Binding-site contacts:
Ligand atom N10 contacts residue PHE287 of chain 1.A at 3.4 Å.
Ligand atom C16 contacts residue LEU234 of chain 1.A at 3.9 Å (hydrophobic).
Ligand atom C27 contacts residue GLN284 of chain 1.A at 3.7 Å.
Ligand atom C26 contacts residue LEU234 of chain 1.A at 4.0 Å (hydrophobic).
Ligand atom C29 contacts residue LEU195 of chain 1.A at 4.0 Å (hydrophobic).
Ligand atom C9 contacts residue PHE287 of chain 1.A at 3.4 Å (hydrophobic).
Ligand atom C4 contacts residue PHE287 of chain 1.A at 3.7 Å (hydrophobic).
Ligand atom CL1 contacts residue PHE255 of chain 1.A at 3.6 Å.
Ligand atom N13 contacts residue LEU234 of chain 1.A at 3.6 Å.
Ligand atom O25 contacts residue THR193 of chain 1.A at 3.1 Å (h-bond).
Ligand atom C27 contacts residue GLN237 of chain 1.A at 3.5 Å.
Ligand atom C9 contacts residue ILE251 of chain 1.A at 3.2 Å (hydrophobic).
Ligand atom C1 contacts residue PHE287 of chain 1.A at 3.4 Å (hydrophobic).
Ligand atom C26 contacts residue LEU195 of chain 1.A at 3.7 Å (hydrophobic).
Ligand atom C6 contacts residue PHE287 of chain 1.A at 3.8 Å (hydrophobic).
Ligand atom C14 contacts residue LEU234 of chain 1.A at 4.0 Å (hydrophobic).
Ligand atom N23 contacts residue MET272 of chain 1.A at 3.9 Å.
Ligand atom C2 contacts residue PHE287 of chain 1.A at 3.5 Å (hydrophobic).
Ligand atom N13 contacts residue ILE251 of chain 1.A at 3.9 Å.
Ligand atom CL1 contacts residue HIS81 of chain 1.A at 3.9 Å.
Ligand atom N12 contacts residue PHE287 of chain 1.A at 4.0 Å.
Ligand atom O25 contacts residue LEU195 of chain 1.A at 3.7 Å.
Ligand atom C6 contacts residue PHE255 of chain 1.A at 3.9 Å (hydrophobic).
Ligand atom O25 contacts residue ASP233 of chain 1.A at 3.9 Å.
Ligand atom C5 contacts residue PHE255 of chain 1.A at 3.8 Å (hydrophobic).
Ligand atom C6 contacts residue MET272 of chain 1.A at 3.9 Å (hydrophobic).
Ligand atom C26 contacts residue ASP233 of chain 1.A at 3.4 Å.
Ligand atom N12 contacts residue ILE251 of chain 1.A at 3.3 Å.
Ligand atom N10 contacts residue ILE251 of chain 1.A at 3.9 Å.
Ligand atom C27 contacts residue PHE287 of chain 1.A at 3.8 Å (hydrophobic).
Ligand atom N13 contacts residue TYR80 of chain 1.A at 4.0 Å.
Ligand atom C5 contacts residue PHE287 of chain 1.A at 4.0 Å (hydrophobic).
Ligand atom C8 contacts residue PHE287 of chain 1.A at 3.3 Å (hydrophobic).
Ligand atom C27 contacts residue ILE251 of chain 1.A at 3.5 Å (hydrophobic).
Ligand atom N7 contacts residue PHE287 of chain 1.A at 3.3 Å.
Ligand atom C3 contacts residue PHE287 of chain 1.A at 3.4 Å (hydrophobic).
Ligand atom C8 contacts residue ILE251 of chain 1.A at 3.4 Å (hydrophobic).
Ligand atom C26 contacts residue THR193 of chain 1.A at 3.5 Å.
Ligand atom C19 contacts residue HIS81 of chain 1.A at 3.7 Å.
Ligand atom C14 contacts residue PHE287 of chain 1.A at 4.0 Å (hydrophobic).

A protein and the small-molecule ligand that binds it are described below.
Small molecule (SMILES): COc1ccc(Cl)c(-c2nnc3c(C)nc4ccc(C(=O)NCC(C)C)cc4n23)c1

Sequence of chain 1.A:
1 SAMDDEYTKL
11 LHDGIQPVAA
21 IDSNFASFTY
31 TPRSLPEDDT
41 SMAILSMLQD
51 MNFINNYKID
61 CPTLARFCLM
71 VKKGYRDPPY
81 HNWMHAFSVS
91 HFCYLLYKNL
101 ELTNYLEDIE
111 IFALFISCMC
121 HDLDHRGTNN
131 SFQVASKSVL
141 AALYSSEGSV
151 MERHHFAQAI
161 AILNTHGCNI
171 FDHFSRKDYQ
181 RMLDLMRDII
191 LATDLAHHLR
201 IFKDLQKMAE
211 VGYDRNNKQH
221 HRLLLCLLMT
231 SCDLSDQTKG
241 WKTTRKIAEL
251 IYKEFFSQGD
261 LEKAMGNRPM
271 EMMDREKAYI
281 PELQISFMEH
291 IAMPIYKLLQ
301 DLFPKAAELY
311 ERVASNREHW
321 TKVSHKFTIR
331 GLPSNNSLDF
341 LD